A small-molecule ligand and the protein it binds are described below.
Small molecule (SMILES): CC(=O)N[C@H]1[C@H](O[C@H]2[C@H](O)[C@@H](NC(C)=O)CO[C@@H]2CO)O[C@H](CO)[C@@H](O[C@@H]2O[C@H](CO[C@H]3O[C@H](CO)[C@@H](O)[C@H](O)[C@@H]3O)[C@@H](O)[C@H](O[C@H]3O[C@H](CO)[C@@H](O)[C@H](O)[C@@H]3O[C@H]3O[C@H](CO)[C@@H](O)[C@H](O)[C@@H]3O[C@H]3O[C@H](CO)[C@@H](O)[C@H](O)[C@@H]3O)[C@@H]2O)[C@@H]1O

Sequence of chain 2.A:
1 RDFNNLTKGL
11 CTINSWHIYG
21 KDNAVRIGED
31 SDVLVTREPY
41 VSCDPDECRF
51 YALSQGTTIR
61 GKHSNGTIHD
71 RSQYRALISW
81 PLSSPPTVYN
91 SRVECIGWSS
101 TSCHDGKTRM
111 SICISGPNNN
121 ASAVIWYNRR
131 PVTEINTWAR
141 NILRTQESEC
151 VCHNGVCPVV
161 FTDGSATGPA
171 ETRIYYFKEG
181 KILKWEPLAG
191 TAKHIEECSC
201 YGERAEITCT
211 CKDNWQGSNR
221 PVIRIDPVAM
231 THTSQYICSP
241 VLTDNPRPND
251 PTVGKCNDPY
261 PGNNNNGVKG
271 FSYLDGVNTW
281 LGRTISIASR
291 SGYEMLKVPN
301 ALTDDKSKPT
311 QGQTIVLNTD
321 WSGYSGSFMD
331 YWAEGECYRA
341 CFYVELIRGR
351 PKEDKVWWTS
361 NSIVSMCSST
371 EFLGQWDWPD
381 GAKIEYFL

Sequence of chain 1.A:
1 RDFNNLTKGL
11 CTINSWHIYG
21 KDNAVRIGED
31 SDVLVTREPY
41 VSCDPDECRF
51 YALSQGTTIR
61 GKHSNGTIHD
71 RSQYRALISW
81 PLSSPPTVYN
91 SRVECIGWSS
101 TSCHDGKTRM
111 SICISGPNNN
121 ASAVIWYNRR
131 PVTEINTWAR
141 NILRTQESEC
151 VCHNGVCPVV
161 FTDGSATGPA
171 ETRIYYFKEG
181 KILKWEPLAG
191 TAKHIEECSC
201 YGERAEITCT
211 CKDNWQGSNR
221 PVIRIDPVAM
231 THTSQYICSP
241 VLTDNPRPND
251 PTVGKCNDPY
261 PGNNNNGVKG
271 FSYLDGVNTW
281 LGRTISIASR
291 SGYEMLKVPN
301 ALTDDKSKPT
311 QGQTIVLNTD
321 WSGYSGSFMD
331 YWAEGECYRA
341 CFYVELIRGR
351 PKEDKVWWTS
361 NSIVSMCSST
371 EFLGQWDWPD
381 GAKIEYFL

Binding-site contacts:
Ligand atom O3 contacts residue ASN249 of chain 2.A at 2.7 Å (h-bond).
Ligand atom O5 contacts residue ARG283 of chain 2.A at 3.1 Å (salt-bridge).
Ligand atom C6 contacts residue ARG283 of chain 2.A at 3.6 Å.
Ligand atom C6 contacts residue LEU373 of chain 2.A at 3.3 Å (hydrophobic).
Ligand atom C2 contacts residue ASN120 of chain 1.A at 2.5 Å.
Ligand atom O6 contacts residue THR310 of chain 2.A at 3.6 Å (h-bond).
Ligand atom O5 contacts residue GLN375 of chain 2.A at 3.4 Å (h-bond).
Ligand atom N2 contacts residue ASN120 of chain 1.A at 2.9 Å (h-bond).
Ligand atom O2 contacts residue LEU296 of chain 2.A at 3.4 Å.
Ligand atom O5 contacts residue GLY312 of chain 2.A at 3.6 Å.
Ligand atom O5 contacts residue GLY374 of chain 2.A at 3.3 Å.
Ligand atom O3 contacts residue ASP250 of chain 2.A at 3.0 Å (salt-bridge).
Ligand atom C1 contacts residue ASN120 of chain 1.A at 1.5 Å.
Ligand atom C6 contacts residue THR310 of chain 2.A at 3.6 Å.
Ligand atom C3 contacts residue GLY312 of chain 2.A at 3.1 Å.
Ligand atom O3 contacts residue ARG283 of chain 2.A at 2.9 Å (salt-bridge).
Ligand atom O3 contacts residue GLN311 of chain 2.A at 3.3 Å.
Ligand atom O6 contacts residue ILE285 of chain 2.A at 2.9 Å (h-bond).
Ligand atom O4 contacts residue ARG247 of chain 2.A at 3.3 Å (salt-bridge).
Ligand atom O6 contacts residue LYS308 of chain 2.A at 2.8 Å (salt-bridge).
Ligand atom C7 contacts residue ASN120 of chain 1.A at 3.6 Å.
Ligand atom O6 contacts residue GLN375 of chain 2.A at 3.3 Å.
Ligand atom C6 contacts residue ASP250 of chain 2.A at 3.5 Å.
Ligand atom O4 contacts residue ILE287 of chain 2.A at 3.2 Å.
Ligand atom C6 contacts residue ILE285 of chain 2.A at 3.5 Å (hydrophobic).
Ligand atom O4 contacts residue GLU294 of chain 2.A at 2.8 Å (salt-bridge).
Ligand atom O2 contacts residue ASN249 of chain 2.A at 3.3 Å (h-bond).
Ligand atom C4 contacts residue GLU294 of chain 2.A at 3.6 Å.
Ligand atom C4 contacts residue ILE287 of chain 2.A at 3.6 Å (hydrophobic).
Ligand atom O3 contacts residue GLY312 of chain 2.A at 2.8 Å (h-bond).
Ligand atom O2 contacts residue GLY312 of chain 2.A at 3.2 Å.
Ligand atom O5 contacts residue ASP250 of chain 2.A at 3.5 Å (salt-bridge).
Ligand atom C8 contacts residue ASN119 of chain 1.A at 3.4 Å.
Ligand atom O3 contacts residue GLU294 of chain 2.A at 2.6 Å (salt-bridge).
Ligand atom O6 contacts residue ASP250 of chain 2.A at 2.6 Å (salt-bridge).
Ligand atom C6 contacts residue LYS308 of chain 2.A at 3.6 Å.
Ligand atom C5 contacts residue ARG283 of chain 2.A at 3.5 Å.
Ligand atom C6 contacts residue GLN311 of chain 2.A at 3.6 Å.
Ligand atom C3 contacts residue GLU294 of chain 2.A at 3.4 Å.
Ligand atom O5 contacts residue ASN120 of chain 1.A at 2.4 Å (h-bond).